Sequence of chain 1.G:
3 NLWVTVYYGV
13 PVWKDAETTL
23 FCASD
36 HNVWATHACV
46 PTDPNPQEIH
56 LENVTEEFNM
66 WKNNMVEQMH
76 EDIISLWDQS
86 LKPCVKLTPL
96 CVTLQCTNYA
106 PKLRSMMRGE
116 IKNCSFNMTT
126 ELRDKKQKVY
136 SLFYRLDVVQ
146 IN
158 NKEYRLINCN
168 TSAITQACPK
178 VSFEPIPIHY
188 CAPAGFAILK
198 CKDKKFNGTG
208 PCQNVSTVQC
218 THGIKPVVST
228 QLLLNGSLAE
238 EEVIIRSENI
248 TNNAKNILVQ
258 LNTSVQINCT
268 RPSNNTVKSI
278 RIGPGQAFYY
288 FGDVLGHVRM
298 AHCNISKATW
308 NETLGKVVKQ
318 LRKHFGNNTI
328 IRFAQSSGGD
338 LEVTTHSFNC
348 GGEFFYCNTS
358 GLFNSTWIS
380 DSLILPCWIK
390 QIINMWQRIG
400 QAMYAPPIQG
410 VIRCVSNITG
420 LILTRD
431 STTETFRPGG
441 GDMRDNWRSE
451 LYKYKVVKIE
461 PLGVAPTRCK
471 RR

This small molecule binds to this protein.
Small molecule (SMILES): CC(=O)N[C@@H]1[C@@H](O)[C@H](O)[C@@H](CO)O[C@H]1O

Binding-site contacts:
Ligand atom C8 contacts residue ASN416 of chain 1.G at 4.2 Å.
Ligand atom O7 contacts residue ASN232 of chain 1.G at 4.4 Å.
Ligand atom C5 contacts residue ASN416 of chain 1.G at 3.7 Å.
Ligand atom C7 contacts residue ASN416 of chain 1.G at 3.2 Å.
Ligand atom C1 contacts residue ASN416 of chain 1.G at 1.4 Å.
Ligand atom O5 contacts residue SER261 of chain 1.G at 3.4 Å (h-bond).
Ligand atom O7 contacts residue ASN416 of chain 1.G at 3.3 Å (h-bond).
Ligand atom C1 contacts residue SER261 of chain 1.G at 3.9 Å.
Ligand atom O5 contacts residue ASN416 of chain 1.G at 2.4 Å (h-bond).
Ligand atom N2 contacts residue ASN416 of chain 1.G at 2.8 Å (h-bond).
Ligand atom C5 contacts residue SER261 of chain 1.G at 4.4 Å.
Ligand atom C2 contacts residue ASN416 of chain 1.G at 2.4 Å.
Ligand atom C8 contacts residue NAG1 of chain 1.Y at 3.3 Å.
Ligand atom C8 contacts residue ASN232 of chain 1.G at 3.6 Å.
Ligand atom C6 contacts residue SER261 of chain 1.G at 4.5 Å.
Ligand atom C7 contacts residue ASN232 of chain 1.G at 4.3 Å.
Ligand atom C3 contacts residue ASN416 of chain 1.G at 3.7 Å.
Ligand atom C4 contacts residue ASN416 of chain 1.G at 4.2 Å.